Binding-site contacts:
Ligand atom N1 contacts residue PRO249 of chain 1.A at 3.0 Å (h-bond).
Ligand atom O62 contacts residue PHE110 of chain 1.A at 3.5 Å.
Ligand atom C5 contacts residue THR109 of chain 1.A at 3.4 Å.
Ligand atom O4 contacts residue ZN1 of chain 1.F at 2.0 Å.
Ligand atom C61 contacts residue DOR1 of chain 1.B at 0.2 Å.
Ligand atom O5 contacts residue ZN1 of chain 1.F at 2.3 Å.
Ligand atom O61 contacts residue ARG22 of chain 1.A at 2.9 Å (salt-bridge).
Ligand atom O61 contacts residue ASN52 of chain 1.A at 3.0 Å (h-bond).
Ligand atom O2 contacts residue PRO249 of chain 1.A at 3.1 Å.
Ligand atom O4 contacts residue HIS137 of chain 1.A at 2.8 Å (h-bond).
Ligand atom O4 contacts residue KCX103 of chain 1.A at 3.3 Å (h-bond).
Ligand atom N1 contacts residue DOR1 of chain 1.B at 0.5 Å (h-bond).
Ligand atom C6 contacts residue DOR1 of chain 1.B at 0.3 Å.
Ligand atom O4 contacts residue THR109 of chain 1.A at 2.9 Å (h-bond).
Ligand atom O5 contacts residue KCX103 of chain 1.A at 2.9 Å (h-bond).
Ligand atom O5 contacts residue DOR1 of chain 1.B at 2.5 Å.
Ligand atom O61 contacts residue DOR1 of chain 1.B at 0.4 Å (h-bond).
Ligand atom O2 contacts residue ARG208 of chain 1.A at 2.9 Å (salt-bridge).
Ligand atom O61 contacts residue HIS20 of chain 1.A at 3.1 Å (h-bond).
Ligand atom C4 contacts residue ZN1 of chain 1.F at 2.6 Å.
Ligand atom O5 contacts residue HIS18 of chain 1.A at 3.5 Å (h-bond).
Ligand atom O5 contacts residue HIS161 of chain 1.A at 3.4 Å (h-bond).
Ligand atom O2 contacts residue GLY250 of chain 1.A at 3.1 Å (h-bond).
Ligand atom C4 contacts residue ZN1 of chain 1.E at 2.9 Å.
Ligand atom O2 contacts residue DOR1 of chain 1.B at 0.2 Å (h-bond).
Ligand atom N3 contacts residue DOR1 of chain 1.B at 1.5 Å.
Ligand atom O62 contacts residue DOR1 of chain 1.B at 0.3 Å (h-bond).
Ligand atom O62 contacts residue HIS237 of chain 1.A at 3.0 Å (h-bond).
Ligand atom O62 contacts residue PRO249 of chain 1.A at 3.1 Å (h-bond).
Ligand atom O62 contacts residue ARG22 of chain 1.A at 2.8 Å (salt-bridge).
Ligand atom C5 contacts residue DOR1 of chain 1.B at 0.2 Å.
Ligand atom C2 contacts residue DOR1 of chain 1.B at 0.3 Å.
Ligand atom O4 contacts residue DOR1 of chain 1.B at 0.8 Å (h-bond).
Ligand atom N3 contacts residue ARG208 of chain 1.A at 2.7 Å (salt-bridge).
Ligand atom C4 contacts residue KCX103 of chain 1.A at 3.3 Å.
Ligand atom N3 contacts residue ASP233 of chain 1.A at 2.8 Å (salt-bridge).
Ligand atom O5 contacts residue ASP233 of chain 1.A at 3.0 Å (salt-bridge).
Ligand atom O5 contacts residue HIS20 of chain 1.A at 3.4 Å (h-bond).
Ligand atom O5 contacts residue ZN1 of chain 1.E at 1.9 Å.
Ligand atom C4 contacts residue DOR1 of chain 1.B at 1.3 Å.

Sequence of chain 1.A:
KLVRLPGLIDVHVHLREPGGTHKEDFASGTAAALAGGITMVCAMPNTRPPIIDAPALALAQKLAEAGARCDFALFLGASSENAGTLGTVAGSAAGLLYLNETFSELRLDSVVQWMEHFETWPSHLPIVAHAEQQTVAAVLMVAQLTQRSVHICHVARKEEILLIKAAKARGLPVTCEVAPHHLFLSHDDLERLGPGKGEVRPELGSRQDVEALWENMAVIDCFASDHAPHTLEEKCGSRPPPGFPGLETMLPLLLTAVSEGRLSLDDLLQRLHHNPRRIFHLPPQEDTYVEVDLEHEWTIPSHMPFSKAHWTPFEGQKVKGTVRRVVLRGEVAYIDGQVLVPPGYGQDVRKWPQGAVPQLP

The small molecule below binds the protein below.
Small molecule (SMILES): NC(=O)N[C@@H](CC(=O)O)C(=O)O